The protein below binds the small molecule below.
Small molecule (SMILES): CC(=O)N[C@@H]1[C@@H](O)[C@H](O)[C@@H](CO)O[C@H]1O

Sequence of chain 1.A:
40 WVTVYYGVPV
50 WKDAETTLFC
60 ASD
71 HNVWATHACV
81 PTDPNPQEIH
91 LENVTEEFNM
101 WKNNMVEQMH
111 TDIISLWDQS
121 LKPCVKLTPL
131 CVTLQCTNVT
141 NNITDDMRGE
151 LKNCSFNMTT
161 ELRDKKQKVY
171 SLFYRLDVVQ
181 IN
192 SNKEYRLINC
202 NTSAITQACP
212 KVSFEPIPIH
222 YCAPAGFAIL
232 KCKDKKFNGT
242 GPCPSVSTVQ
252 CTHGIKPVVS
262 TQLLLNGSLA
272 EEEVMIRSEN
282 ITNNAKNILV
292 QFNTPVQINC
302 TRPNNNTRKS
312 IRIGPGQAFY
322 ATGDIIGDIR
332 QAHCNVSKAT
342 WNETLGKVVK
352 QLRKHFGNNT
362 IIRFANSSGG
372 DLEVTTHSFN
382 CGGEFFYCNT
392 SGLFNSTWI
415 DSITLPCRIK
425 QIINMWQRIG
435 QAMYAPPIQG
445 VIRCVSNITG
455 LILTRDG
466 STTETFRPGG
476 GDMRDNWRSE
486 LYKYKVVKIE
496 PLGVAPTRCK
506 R

Binding-site contacts:
Ligand atom C8 contacts residue ASN360 of chain 1.A at 3.8 Å.
Ligand atom O5 contacts residue ASN359 of chain 1.A at 2.4 Å (h-bond).
Ligand atom C7 contacts residue ASN359 of chain 1.A at 3.4 Å.
Ligand atom C2 contacts residue ASN359 of chain 1.A at 2.4 Å.
Ligand atom C8 contacts residue ASN359 of chain 1.A at 3.7 Å.
Ligand atom C1 contacts residue ASN359 of chain 1.A at 1.4 Å.
Ligand atom N2 contacts residue ASN359 of chain 1.A at 2.8 Å (h-bond).
Ligand atom C3 contacts residue ASN359 of chain 1.A at 3.7 Å.
Ligand atom O7 contacts residue ASN359 of chain 1.A at 3.7 Å.
Ligand atom C5 contacts residue ASN359 of chain 1.A at 3.7 Å.
Ligand atom C4 contacts residue ASN359 of chain 1.A at 4.1 Å.